The small molecule below binds the protein below.
Small molecule (SMILES): CC(=O)N[C@H]1[C@H]([C@H](O)[C@H](O)CO)O[C@@](O[C@H]2[C@@H](O)[C@@H](CO)O[C@@H](O[C@H]3[C@H](O)[C@@H](CO)OC[C@@H]3NC(C)=O)[C@@H]2O)(C(=O)O)C[C@@H]1O

Binding-site contacts:
Ligand atom O8 contacts residue GLN224 of chain 2.A at 2.8 Å (h-bond).
Ligand atom O1A contacts residue THR132 of chain 2.A at 3.3 Å.
Ligand atom C10 contacts residue VAL131 of chain 2.A at 3.7 Å (hydrophobic).
Ligand atom O6 contacts residue GLY223 of chain 2.A at 2.9 Å (h-bond).
Ligand atom C1 contacts residue THR132 of chain 2.A at 3.5 Å.
Ligand atom C5 contacts residue ASN133 of chain 2.A at 4.0 Å.
Ligand atom O4 contacts residue VAL131 of chain 2.A at 3.9 Å.
Ligand atom O7 contacts residue LEU192 of chain 2.A at 3.6 Å.
Ligand atom C9 contacts residue HIS181 of chain 2.A at 3.7 Å.
Ligand atom C5 contacts residue GLN224 of chain 2.A at 4.0 Å.
Ligand atom C8 contacts residue GLN224 of chain 2.A at 3.9 Å.
Ligand atom C4 contacts residue VAL131 of chain 2.A at 3.5 Å (hydrophobic).
Ligand atom O10 contacts residue TRP150 of chain 2.A at 3.8 Å.
Ligand atom C5 contacts residue GLY223 of chain 2.A at 3.9 Å.
Ligand atom O10 contacts residue ARG129 of chain 2.A at 3.2 Å (salt-bridge).
Ligand atom O8 contacts residue TRP150 of chain 2.A at 3.9 Å.
Ligand atom O1B contacts residue GLN224 of chain 2.A at 3.0 Å (h-bond).
Ligand atom O4 contacts residue ASN133 of chain 2.A at 3.6 Å (h-bond).
Ligand atom O8 contacts residue TYR91 of chain 2.A at 3.4 Å (h-bond).
Ligand atom O1A contacts residue ASN133 of chain 2.A at 2.7 Å (h-bond).
Ligand atom O1B contacts residue ASN133 of chain 2.A at 3.4 Å (h-bond).
Ligand atom N5 contacts residue VAL131 of chain 2.A at 2.9 Å (h-bond).
Ligand atom C6 contacts residue ASN133 of chain 2.A at 4.0 Å.
Ligand atom C9 contacts residue TYR91 of chain 2.A at 3.2 Å (hydrophobic).
Ligand atom C11 contacts residue LEU192 of chain 2.A at 3.6 Å (hydrophobic).
Ligand atom C1 contacts residue ASN133 of chain 2.A at 3.2 Å.
Ligand atom C6 contacts residue GLY223 of chain 2.A at 3.6 Å.
Ligand atom O9 contacts residue SER226 of chain 2.A at 3.0 Å (h-bond).
Ligand atom C9 contacts residue TRP150 of chain 2.A at 3.7 Å (hydrophobic).
Ligand atom O1B contacts residue THR132 of chain 2.A at 2.8 Å (h-bond).
Ligand atom C7 contacts residue TRP150 of chain 2.A at 3.7 Å (hydrophobic).
Ligand atom O9 contacts residue VAL188 of chain 2.A at 3.7 Å.
Ligand atom C8 contacts residue TRP150 of chain 2.A at 4.0 Å (hydrophobic).
Ligand atom C5 contacts residue VAL131 of chain 2.A at 3.8 Å (hydrophobic).
Ligand atom O3 contacts residue ASN133 of chain 2.A at 4.0 Å.
Ligand atom C10 contacts residue ARG129 of chain 2.A at 3.8 Å.
Ligand atom O9 contacts residue TYR91 of chain 2.A at 3.6 Å.
Ligand atom C4 contacts residue ASN133 of chain 2.A at 3.1 Å.
Ligand atom O10 contacts residue VAL131 of chain 2.A at 3.7 Å.
Ligand atom C8 contacts residue TYR91 of chain 2.A at 3.9 Å (hydrophobic).

Sequence of chain 2.A:
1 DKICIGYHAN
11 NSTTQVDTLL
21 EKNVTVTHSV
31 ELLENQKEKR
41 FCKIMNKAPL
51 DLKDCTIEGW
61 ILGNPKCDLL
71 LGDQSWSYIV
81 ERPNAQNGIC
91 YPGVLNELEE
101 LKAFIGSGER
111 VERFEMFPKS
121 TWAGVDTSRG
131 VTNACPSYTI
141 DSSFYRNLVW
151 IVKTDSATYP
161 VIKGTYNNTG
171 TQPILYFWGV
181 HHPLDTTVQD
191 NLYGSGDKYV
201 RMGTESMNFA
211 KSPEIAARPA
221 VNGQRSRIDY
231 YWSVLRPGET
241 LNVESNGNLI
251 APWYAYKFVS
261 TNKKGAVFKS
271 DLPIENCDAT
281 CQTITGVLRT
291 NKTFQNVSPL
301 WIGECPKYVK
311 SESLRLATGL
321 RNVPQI